Binding-site contacts:
Ligand atom O12 contacts residue S3P1 of chain 1.TA at 0.4 Å (h-bond).
Ligand atom O2 contacts residue ALA171 of chain 1.D at 3.5 Å.
Ligand atom O12 contacts residue LYS345 of chain 1.D at 2.9 Å (salt-bridge).
Ligand atom O11 contacts residue GLN172 of chain 1.D at 3.8 Å.
Ligand atom O2 contacts residue ARG29 of chain 1.D at 2.7 Å (salt-bridge).
Ligand atom O12 contacts residue ASP318 of chain 1.D at 2.5 Å (salt-bridge).
Ligand atom C1 contacts residue ARG29 of chain 1.D at 3.5 Å.
Ligand atom O2 contacts residue ARG197 of chain 1.D at 3.7 Å.
Ligand atom C6 contacts residue ASP318 of chain 1.D at 3.5 Å.
Ligand atom O7 contacts residue S3P1 of chain 1.TA at 0.3 Å (h-bond).
Ligand atom C10 contacts residue S3P1 of chain 1.TA at 0.4 Å.
Ligand atom O2 contacts residue S3P1 of chain 1.TA at 0.5 Å (h-bond).
Ligand atom C8 contacts residue S3P1 of chain 1.TA at 0.4 Å.
Ligand atom O7 contacts residue GPJ1 of chain 1.SA at 2.9 Å (h-bond).
Ligand atom O3 contacts residue S3P1 of chain 1.TA at 0.5 Å (h-bond).
Ligand atom C5 contacts residue GLN172 of chain 1.D at 3.8 Å.
Ligand atom O12 contacts residue ILE317 of chain 1.D at 3.9 Å.
Ligand atom O3 contacts residue ARG29 of chain 1.D at 2.8 Å (salt-bridge).
Ligand atom C9 contacts residue S3P1 of chain 1.TA at 0.6 Å.
Ligand atom C4 contacts residue GLN172 of chain 1.D at 3.8 Å.
Ligand atom C4 contacts residue S3P1 of chain 1.TA at 0.1 Å.
Ligand atom C6 contacts residue S3P1 of chain 1.TA at 0.2 Å.
Ligand atom C1 contacts residue ARG197 of chain 1.D at 3.7 Å.
Ligand atom O12 contacts residue GPJ1 of chain 1.SA at 3.8 Å.
Ligand atom C6 contacts residue GLN172 of chain 1.D at 3.8 Å.
Ligand atom C8 contacts residue ASP318 of chain 1.D at 3.2 Å.
Ligand atom C5 contacts residue SER25 of chain 1.D at 3.6 Å.
Ligand atom C5 contacts residue THR99 of chain 1.D at 3.4 Å.
Ligand atom O11 contacts residue LYS345 of chain 1.D at 2.9 Å (salt-bridge).
Ligand atom O3 contacts residue SER25 of chain 1.D at 2.8 Å (h-bond).
Ligand atom C10 contacts residue ARG197 of chain 1.D at 3.8 Å.
Ligand atom O7 contacts residue LYS24 of chain 1.D at 3.3 Å (salt-bridge).
Ligand atom O3 contacts residue THR99 of chain 1.D at 3.6 Å (h-bond).
Ligand atom C1 contacts residue S3P1 of chain 1.TA at 0.1 Å.
Ligand atom C1 contacts residue SER25 of chain 1.D at 3.6 Å.
Ligand atom O11 contacts residue S3P1 of chain 1.TA at 0.7 Å (h-bond).
Ligand atom O7 contacts residue ASP318 of chain 1.D at 2.7 Å (salt-bridge).
Ligand atom C6 contacts residue GPJ1 of chain 1.SA at 3.7 Å.
Ligand atom O2 contacts residue GLN172 of chain 1.D at 3.6 Å.
Ligand atom C5 contacts residue S3P1 of chain 1.TA at 0.4 Å.

Sequence of chain 1.D:
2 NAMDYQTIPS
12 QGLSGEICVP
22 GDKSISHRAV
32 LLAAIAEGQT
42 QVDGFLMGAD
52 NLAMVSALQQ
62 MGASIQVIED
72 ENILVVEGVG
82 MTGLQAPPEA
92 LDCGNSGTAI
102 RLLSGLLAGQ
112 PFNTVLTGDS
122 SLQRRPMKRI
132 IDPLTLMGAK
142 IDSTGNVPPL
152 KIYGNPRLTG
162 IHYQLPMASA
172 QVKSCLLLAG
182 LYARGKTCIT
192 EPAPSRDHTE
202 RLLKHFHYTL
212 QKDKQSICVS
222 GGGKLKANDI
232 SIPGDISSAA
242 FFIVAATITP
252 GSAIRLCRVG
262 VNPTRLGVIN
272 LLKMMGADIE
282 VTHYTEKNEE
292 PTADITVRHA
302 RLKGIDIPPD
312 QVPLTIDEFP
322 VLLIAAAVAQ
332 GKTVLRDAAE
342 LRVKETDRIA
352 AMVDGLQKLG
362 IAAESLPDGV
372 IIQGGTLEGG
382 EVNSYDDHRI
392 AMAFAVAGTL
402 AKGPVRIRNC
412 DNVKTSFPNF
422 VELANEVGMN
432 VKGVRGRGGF

The small molecule below binds the protein below.
Small molecule (SMILES): O=C(O)C1=C[C@@H](O)[C@@H](O)[C@H](O)C1